Sequence of chain 1.A:
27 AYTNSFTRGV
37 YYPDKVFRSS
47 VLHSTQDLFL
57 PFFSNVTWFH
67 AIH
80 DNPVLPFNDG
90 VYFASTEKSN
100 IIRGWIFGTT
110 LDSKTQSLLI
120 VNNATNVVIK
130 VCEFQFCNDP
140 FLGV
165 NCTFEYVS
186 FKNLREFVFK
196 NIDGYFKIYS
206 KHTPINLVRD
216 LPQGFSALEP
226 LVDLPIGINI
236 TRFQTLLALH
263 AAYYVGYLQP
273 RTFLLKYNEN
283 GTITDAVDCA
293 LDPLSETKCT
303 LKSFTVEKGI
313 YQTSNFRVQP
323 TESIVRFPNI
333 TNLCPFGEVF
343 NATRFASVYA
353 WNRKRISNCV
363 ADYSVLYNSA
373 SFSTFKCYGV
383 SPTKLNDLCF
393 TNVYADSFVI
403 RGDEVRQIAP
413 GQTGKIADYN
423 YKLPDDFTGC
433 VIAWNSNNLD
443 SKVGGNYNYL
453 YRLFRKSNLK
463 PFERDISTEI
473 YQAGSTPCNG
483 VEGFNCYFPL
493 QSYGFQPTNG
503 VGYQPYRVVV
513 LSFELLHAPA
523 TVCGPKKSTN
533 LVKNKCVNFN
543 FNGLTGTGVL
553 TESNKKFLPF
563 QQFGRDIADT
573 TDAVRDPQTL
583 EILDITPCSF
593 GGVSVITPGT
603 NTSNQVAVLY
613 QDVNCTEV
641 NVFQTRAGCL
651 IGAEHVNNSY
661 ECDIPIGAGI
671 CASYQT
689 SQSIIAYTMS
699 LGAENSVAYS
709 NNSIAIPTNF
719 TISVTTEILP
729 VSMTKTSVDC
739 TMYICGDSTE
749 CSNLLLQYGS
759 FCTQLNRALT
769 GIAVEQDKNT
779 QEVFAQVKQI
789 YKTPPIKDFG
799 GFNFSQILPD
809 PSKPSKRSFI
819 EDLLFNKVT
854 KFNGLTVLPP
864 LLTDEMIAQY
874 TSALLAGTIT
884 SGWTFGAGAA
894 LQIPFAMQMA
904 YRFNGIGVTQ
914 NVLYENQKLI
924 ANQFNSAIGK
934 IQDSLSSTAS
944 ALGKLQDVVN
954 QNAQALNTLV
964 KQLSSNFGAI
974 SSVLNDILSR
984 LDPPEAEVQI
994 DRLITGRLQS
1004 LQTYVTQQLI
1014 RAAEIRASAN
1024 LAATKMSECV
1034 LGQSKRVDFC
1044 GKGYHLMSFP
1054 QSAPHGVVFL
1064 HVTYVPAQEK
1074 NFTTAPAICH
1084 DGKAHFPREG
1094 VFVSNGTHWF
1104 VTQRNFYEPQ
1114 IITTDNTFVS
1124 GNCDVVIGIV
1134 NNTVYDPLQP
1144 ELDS

Sequence of chain 1.C:
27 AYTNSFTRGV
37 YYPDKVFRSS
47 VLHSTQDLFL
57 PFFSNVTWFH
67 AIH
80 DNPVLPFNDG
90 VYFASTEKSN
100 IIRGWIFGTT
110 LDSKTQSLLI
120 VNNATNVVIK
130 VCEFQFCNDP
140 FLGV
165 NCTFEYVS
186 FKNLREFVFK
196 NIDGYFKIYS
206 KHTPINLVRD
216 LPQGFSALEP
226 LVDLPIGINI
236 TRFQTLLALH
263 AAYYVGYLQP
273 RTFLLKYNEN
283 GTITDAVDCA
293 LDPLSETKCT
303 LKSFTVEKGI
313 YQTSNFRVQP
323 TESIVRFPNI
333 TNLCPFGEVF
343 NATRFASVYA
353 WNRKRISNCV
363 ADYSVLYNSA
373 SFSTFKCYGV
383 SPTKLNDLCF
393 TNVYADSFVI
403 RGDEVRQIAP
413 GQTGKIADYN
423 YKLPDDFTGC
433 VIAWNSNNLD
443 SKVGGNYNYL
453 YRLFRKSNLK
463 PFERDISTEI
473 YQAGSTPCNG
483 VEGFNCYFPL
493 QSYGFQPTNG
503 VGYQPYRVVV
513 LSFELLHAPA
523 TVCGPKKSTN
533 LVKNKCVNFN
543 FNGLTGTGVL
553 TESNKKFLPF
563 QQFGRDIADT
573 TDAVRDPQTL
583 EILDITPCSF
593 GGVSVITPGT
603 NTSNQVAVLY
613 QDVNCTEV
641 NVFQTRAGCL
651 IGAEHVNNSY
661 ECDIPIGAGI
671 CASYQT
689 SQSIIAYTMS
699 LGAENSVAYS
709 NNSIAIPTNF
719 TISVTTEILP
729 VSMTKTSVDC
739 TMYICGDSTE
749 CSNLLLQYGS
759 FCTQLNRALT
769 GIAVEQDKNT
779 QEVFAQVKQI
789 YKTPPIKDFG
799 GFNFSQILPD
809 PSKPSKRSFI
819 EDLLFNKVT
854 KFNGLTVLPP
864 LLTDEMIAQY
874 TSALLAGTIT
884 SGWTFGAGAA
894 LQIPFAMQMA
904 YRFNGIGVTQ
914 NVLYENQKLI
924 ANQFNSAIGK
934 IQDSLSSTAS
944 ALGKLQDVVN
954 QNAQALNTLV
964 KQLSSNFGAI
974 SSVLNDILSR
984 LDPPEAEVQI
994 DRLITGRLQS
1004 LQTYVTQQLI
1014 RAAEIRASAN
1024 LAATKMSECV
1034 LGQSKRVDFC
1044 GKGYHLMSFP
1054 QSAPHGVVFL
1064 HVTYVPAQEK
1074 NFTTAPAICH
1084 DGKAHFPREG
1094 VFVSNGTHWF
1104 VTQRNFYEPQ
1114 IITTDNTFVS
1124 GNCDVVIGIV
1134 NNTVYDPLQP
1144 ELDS

A small-molecule ligand and the protein it binds are described below.
Small molecule (SMILES): CC(=O)N[C@@H]1[C@@H](O)[C@H](O)[C@@H](CO)O[C@H]1O

Binding-site contacts:
Ligand atom O7 contacts residue GLU281 of chain 1.A at 4.0 Å.
Ligand atom C5 contacts residue ASN282 of chain 1.A at 3.7 Å.
Ligand atom N2 contacts residue ASN282 of chain 1.A at 2.8 Å (h-bond).
Ligand atom C4 contacts residue ASN282 of chain 1.A at 4.3 Å.
Ligand atom O6 contacts residue LYS558 of chain 1.C at 1.9 Å (salt-bridge).
Ligand atom C2 contacts residue ASN282 of chain 1.A at 2.5 Å.
Ligand atom O4 contacts residue LYS558 of chain 1.C at 4.1 Å.
Ligand atom C6 contacts residue LYS558 of chain 1.C at 1.4 Å.
Ligand atom C1 contacts residue LYS558 of chain 1.C at 4.0 Å.
Ligand atom C5 contacts residue LYS558 of chain 1.C at 2.5 Å.
Ligand atom C1 contacts residue ASN282 of chain 1.A at 1.4 Å.
Ligand atom O5 contacts residue ASN282 of chain 1.A at 2.5 Å (h-bond).
Ligand atom O5 contacts residue LYS558 of chain 1.C at 2.6 Å (salt-bridge).
Ligand atom O7 contacts residue ASN282 of chain 1.A at 3.4 Å (h-bond).
Ligand atom C4 contacts residue LYS558 of chain 1.C at 3.4 Å.
Ligand atom C8 contacts residue ASN282 of chain 1.A at 4.3 Å.
Ligand atom O6 contacts residue ASN282 of chain 1.A at 4.1 Å.
Ligand atom C7 contacts residue ASN282 of chain 1.A at 3.2 Å.
Ligand atom C3 contacts residue ASN282 of chain 1.A at 3.8 Å.